Binding-site contacts:
Ligand atom C2 contacts residue MG1 of chain 2.N at 2.9 Å.
Ligand atom O6P contacts residue SER365 of chain 2.E at 3.4 Å (h-bond).
Ligand atom O3 contacts residue GLU190 of chain 2.E at 3.0 Å (salt-bridge).
Ligand atom O4 contacts residue GLY366 of chain 2.E at 3.3 Å (h-bond).
Ligand atom O6 contacts residue GLU190 of chain 2.E at 3.2 Å (salt-bridge).
Ligand atom O6 contacts residue ASP189 of chain 2.E at 2.9 Å (salt-bridge).
Ligand atom O3 contacts residue MG1 of chain 2.N at 2.2 Å.
Ligand atom O4 contacts residue SER365 of chain 2.E at 3.0 Å (h-bond).
Ligand atom O3P contacts residue GLY366 of chain 2.E at 3.4 Å.
Ligand atom O6 contacts residue LYS163 of chain 2.E at 2.9 Å (salt-bridge).
Ligand atom C3 contacts residue MG1 of chain 2.N at 3.0 Å.
Ligand atom C contacts residue MG1 of chain 2.N at 2.8 Å.
Ligand atom O2 contacts residue ASP189 of chain 2.E at 3.3 Å (salt-bridge).
Ligand atom O1P contacts residue GLY390 of chain 2.E at 2.8 Å (h-bond).
Ligand atom O3P contacts residue GLY367 of chain 2.E at 2.9 Å (h-bond).
Ligand atom O3P contacts residue TRP59 of chain 1.C at 3.4 Å.
Ligand atom O1P contacts residue THR58 of chain 1.C at 2.6 Å (h-bond).
Ligand atom O3 contacts residue ASN109 of chain 1.C at 3.5 Å (h-bond).
Ligand atom O3P contacts residue LYS320 of chain 2.E at 2.8 Å (salt-bridge).
Ligand atom O4P contacts residue ARG281 of chain 2.E at 3.0 Å (salt-bridge).
Ligand atom O7 contacts residue GLU53 of chain 1.C at 3.4 Å (salt-bridge).
Ligand atom O6 contacts residue ASN109 of chain 1.C at 3.0 Å (h-bond).
Ligand atom O3 contacts residue KCX187 of chain 2.E at 2.4 Å (h-bond).
Ligand atom C contacts residue LYS161 of chain 2.E at 3.5 Å.
Ligand atom O5P contacts residue ARG281 of chain 2.E at 2.9 Å (salt-bridge).
Ligand atom O2 contacts residue THR159 of chain 2.E at 2.9 Å (h-bond).
Ligand atom O3 contacts residue HIS280 of chain 2.E at 3.0 Å (h-bond).
Ligand atom O2 contacts residue MG1 of chain 2.N at 2.4 Å.
Ligand atom O2 contacts residue KCX187 of chain 2.E at 3.2 Å (h-bond).
Ligand atom O1 contacts residue LYS161 of chain 2.E at 3.1 Å (salt-bridge).
Ligand atom O2 contacts residue LYS161 of chain 2.E at 2.9 Å (salt-bridge).
Ligand atom O5 contacts residue LEU321 of chain 2.E at 3.4 Å.
Ligand atom O1P contacts residue LYS161 of chain 2.E at 3.3 Å.
Ligand atom O2P contacts residue GLY389 of chain 2.E at 3.0 Å (h-bond).
Ligand atom O6P contacts residue HIS313 of chain 2.E at 2.7 Å (h-bond).
Ligand atom C3 contacts residue KCX187 of chain 2.E at 3.0 Å.
Ligand atom C contacts residue ASN109 of chain 1.C at 3.6 Å.
Ligand atom O6 contacts residue LYS161 of chain 2.E at 3.4 Å (salt-bridge).
Ligand atom O6 contacts residue MG1 of chain 2.N at 2.1 Å.
Ligand atom O7 contacts residue LYS320 of chain 2.E at 3.0 Å (salt-bridge).

Sequence of chain 2.E:
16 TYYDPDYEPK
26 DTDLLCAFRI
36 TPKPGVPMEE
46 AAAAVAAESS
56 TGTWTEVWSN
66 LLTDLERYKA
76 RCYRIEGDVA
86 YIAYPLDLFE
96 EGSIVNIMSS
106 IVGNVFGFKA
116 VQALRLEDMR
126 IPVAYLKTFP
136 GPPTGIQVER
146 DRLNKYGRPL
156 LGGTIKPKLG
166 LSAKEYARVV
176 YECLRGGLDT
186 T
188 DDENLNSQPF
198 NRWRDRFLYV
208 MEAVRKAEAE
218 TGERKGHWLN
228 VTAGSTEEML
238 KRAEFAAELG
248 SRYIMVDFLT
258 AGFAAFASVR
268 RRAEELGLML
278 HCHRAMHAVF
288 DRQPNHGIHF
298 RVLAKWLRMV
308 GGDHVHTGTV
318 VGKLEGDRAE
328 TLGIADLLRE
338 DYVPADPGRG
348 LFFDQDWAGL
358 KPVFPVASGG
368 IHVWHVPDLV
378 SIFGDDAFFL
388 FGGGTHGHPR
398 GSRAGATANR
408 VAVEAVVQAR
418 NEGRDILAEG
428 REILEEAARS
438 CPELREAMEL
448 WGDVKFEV

The small molecule below binds the protein below.
Small molecule (SMILES): O=C(O)[C@@](O)(COP(=O)(O)O)[C@H](O)[C@H](O)COP(=O)(O)O

Sequence of chain 1.C:
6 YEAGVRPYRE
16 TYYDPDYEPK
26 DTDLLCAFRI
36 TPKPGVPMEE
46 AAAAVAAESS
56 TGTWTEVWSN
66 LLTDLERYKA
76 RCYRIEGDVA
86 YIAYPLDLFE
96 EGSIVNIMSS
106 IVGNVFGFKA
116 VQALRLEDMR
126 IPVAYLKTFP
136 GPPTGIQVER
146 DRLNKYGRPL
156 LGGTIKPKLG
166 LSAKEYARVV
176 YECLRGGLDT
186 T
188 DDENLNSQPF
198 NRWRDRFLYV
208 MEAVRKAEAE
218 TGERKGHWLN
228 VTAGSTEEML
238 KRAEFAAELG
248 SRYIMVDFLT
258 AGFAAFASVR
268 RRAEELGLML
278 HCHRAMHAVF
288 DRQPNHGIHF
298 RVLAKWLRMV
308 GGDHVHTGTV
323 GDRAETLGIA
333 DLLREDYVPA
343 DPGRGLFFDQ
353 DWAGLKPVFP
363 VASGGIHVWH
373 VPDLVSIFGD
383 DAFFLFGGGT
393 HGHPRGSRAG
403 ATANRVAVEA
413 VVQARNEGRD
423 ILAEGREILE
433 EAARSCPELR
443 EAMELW